Binding-site contacts:
Ligand atom C41 contacts residue PHE124 of chain 2.A at 3.5 Å (hydrophobic).
Ligand atom O31 contacts residue SER230 of chain 2.A at 2.7 Å (h-bond).
Ligand atom C47 contacts residue LEU121 of chain 2.A at 3.5 Å (hydrophobic).
Ligand atom C48 contacts residue LEU121 of chain 2.A at 3.6 Å (hydrophobic).
Ligand atom C46 contacts residue PRO118 of chain 2.A at 3.6 Å (hydrophobic).
Ligand atom C48 contacts residue GLN19 of chain 2.A at 3.4 Å.
Ligand atom C37 contacts residue PHE124 of chain 2.A at 3.7 Å (hydrophobic).
Ligand atom C40 contacts residue PHE124 of chain 2.A at 3.6 Å (hydrophobic).
Ligand atom C17 contacts residue GLN135 of chain 2.A at 3.5 Å.
Ligand atom O8 contacts residue ASP38 of chain 2.A at 2.7 Å (salt-bridge).
Ligand atom C19 contacts residue THR85 of chain 2.A at 3.4 Å.
Ligand atom C7 contacts residue GLY228 of chain 2.A at 3.4 Å.
Ligand atom C25 contacts residue THR85 of chain 2.A at 3.3 Å.
Ligand atom C20 contacts residue THR85 of chain 2.A at 3.7 Å.
Ligand atom O34 contacts residue TYR231 of chain 2.A at 3.6 Å.
Ligand atom O8 contacts residue ASP226 of chain 2.A at 2.7 Å (salt-bridge).
Ligand atom O12 contacts residue TYR83 of chain 2.A at 3.3 Å.
Ligand atom N1 contacts residue GLY228 of chain 2.A at 3.2 Å (h-bond).
Ligand atom C30 contacts residue SER230 of chain 2.A at 3.4 Å.
Ligand atom O33 contacts residue SER233 of chain 2.A at 3.4 Å (h-bond).
Ligand atom O12 contacts residue SER84 of chain 2.A at 3.0 Å (h-bond).
Ligand atom C40 contacts residue PHE119 of chain 2.A at 3.6 Å (hydrophobic).
Ligand atom C24 contacts residue GLY228 of chain 2.A at 3.4 Å.
Ligand atom C30 contacts residue TYR231 of chain 2.A at 2.8 Å (hydrophobic).
Ligand atom C5 contacts residue GLY40 of chain 2.A at 3.5 Å.
Ligand atom O32 contacts residue THR85 of chain 2.A at 2.8 Å (h-bond).
Ligand atom C30 contacts residue ALA229 of chain 2.A at 3.4 Å (hydrophobic).
Ligand atom C42 contacts residue GLY228 of chain 2.A at 3.6 Å.
Ligand atom O13 contacts residue GLY228 of chain 2.A at 3.4 Å (h-bond).
Ligand atom C17 contacts residue GLY40 of chain 2.A at 3.4 Å.
Ligand atom C10 contacts residue ASP226 of chain 2.A at 3.5 Å.
Ligand atom O34 contacts residue SER233 of chain 2.A at 3.5 Å.
Ligand atom C3 contacts residue ASP38 of chain 2.A at 3.4 Å.
Ligand atom C6 contacts residue GLY40 of chain 2.A at 3.6 Å.
Ligand atom O8 contacts residue GLY40 of chain 2.A at 3.6 Å.
Ligand atom O34 contacts residue HIS301 of chain 2.A at 3.3 Å.
Ligand atom C7 contacts residue ASP38 of chain 2.A at 3.2 Å.
Ligand atom C43 contacts residue GLY228 of chain 2.A at 3.5 Å.
Ligand atom C24 contacts residue THR85 of chain 2.A at 3.7 Å.
Ligand atom N18 contacts residue GLY40 of chain 2.A at 2.9 Å (h-bond).

Sequence of chain 2.A:
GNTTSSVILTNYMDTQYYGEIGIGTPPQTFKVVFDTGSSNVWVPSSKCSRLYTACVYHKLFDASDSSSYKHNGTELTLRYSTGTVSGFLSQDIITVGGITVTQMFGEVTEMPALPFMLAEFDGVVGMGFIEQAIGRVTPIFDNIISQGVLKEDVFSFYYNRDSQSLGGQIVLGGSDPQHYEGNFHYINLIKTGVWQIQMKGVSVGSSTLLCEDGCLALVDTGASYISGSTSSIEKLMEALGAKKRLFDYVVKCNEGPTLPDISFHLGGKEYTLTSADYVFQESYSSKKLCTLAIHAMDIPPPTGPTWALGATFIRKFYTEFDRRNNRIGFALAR

This protein binds this small molecule.
Small molecule (SMILES): CC(C)CNC(=O)[C@@H](C[C@H](O)[C@@H]1COCc2cccc(c2)[C@@H](c2ccccc2)NC(=O)c2cc(cc(N(C)S(C)(=O)=O)c2)C(=O)N1)C(C)C